Sequence of chain 1.A:
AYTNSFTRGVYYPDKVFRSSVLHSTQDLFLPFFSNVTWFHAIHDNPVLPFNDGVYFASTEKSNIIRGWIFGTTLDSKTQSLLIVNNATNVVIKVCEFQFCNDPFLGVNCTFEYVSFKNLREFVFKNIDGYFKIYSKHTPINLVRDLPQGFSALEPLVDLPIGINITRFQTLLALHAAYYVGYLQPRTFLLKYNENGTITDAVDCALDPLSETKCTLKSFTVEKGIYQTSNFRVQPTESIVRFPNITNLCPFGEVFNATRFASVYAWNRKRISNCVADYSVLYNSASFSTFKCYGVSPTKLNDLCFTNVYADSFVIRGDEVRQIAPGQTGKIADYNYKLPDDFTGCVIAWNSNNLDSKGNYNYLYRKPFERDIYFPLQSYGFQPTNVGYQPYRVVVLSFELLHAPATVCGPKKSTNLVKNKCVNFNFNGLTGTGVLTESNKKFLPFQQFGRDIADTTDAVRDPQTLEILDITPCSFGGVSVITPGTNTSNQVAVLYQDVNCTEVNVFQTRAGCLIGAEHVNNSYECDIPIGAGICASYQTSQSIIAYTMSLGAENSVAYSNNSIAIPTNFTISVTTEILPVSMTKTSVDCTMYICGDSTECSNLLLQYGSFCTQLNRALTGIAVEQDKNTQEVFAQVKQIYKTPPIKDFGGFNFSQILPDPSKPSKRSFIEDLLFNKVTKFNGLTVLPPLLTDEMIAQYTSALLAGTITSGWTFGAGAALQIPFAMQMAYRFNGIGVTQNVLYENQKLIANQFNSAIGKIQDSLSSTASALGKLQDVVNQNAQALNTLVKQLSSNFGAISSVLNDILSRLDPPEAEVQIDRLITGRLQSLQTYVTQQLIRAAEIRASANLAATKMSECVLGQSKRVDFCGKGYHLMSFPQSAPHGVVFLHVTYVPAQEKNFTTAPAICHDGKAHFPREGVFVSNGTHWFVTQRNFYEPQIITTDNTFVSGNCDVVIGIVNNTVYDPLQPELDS

A small-molecule ligand and the protein it binds are described below.
Small molecule (SMILES): CC(=O)N[C@@H]1[C@@H](O)[C@H](O)[C@@H](CO)O[C@H]1O

Sequence of chain 1.C:
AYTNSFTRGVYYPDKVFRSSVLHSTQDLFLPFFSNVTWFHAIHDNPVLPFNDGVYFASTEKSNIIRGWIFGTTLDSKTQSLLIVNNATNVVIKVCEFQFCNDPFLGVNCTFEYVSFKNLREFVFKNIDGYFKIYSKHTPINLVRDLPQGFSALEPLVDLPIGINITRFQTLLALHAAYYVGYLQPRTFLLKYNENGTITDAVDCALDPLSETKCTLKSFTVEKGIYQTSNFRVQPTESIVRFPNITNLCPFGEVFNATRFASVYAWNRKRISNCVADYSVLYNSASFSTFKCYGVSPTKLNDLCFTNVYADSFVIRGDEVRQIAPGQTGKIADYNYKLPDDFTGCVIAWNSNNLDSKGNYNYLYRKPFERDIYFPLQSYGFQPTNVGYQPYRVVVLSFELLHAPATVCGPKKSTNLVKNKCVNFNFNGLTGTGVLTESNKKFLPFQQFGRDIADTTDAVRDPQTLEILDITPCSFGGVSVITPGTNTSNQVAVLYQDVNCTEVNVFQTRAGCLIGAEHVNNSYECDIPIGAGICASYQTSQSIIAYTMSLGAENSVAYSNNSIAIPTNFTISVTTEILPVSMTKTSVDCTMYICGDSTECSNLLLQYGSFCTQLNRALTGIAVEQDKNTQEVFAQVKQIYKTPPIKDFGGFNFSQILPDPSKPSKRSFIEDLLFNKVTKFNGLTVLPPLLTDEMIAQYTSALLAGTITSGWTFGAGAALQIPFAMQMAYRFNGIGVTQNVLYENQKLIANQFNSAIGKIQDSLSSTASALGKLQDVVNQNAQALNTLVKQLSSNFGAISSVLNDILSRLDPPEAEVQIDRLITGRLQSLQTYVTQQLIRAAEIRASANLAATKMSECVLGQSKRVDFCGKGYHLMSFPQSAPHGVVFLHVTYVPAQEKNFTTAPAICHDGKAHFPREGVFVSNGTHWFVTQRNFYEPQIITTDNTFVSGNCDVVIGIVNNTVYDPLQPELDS

Binding-site contacts:
Ligand atom C8 contacts residue ILE1130 of chain 1.C at 4.4 Å (hydrophobic).
Ligand atom O7 contacts residue ASN709 of chain 1.C at 3.2 Å (h-bond).
Ligand atom C8 contacts residue GLY1131 of chain 1.C at 3.5 Å.
Ligand atom C8 contacts residue ASN709 of chain 1.C at 4.4 Å.
Ligand atom C5 contacts residue ASN709 of chain 1.C at 3.7 Å.
Ligand atom O5 contacts residue ASP796 of chain 1.A at 4.5 Å.
Ligand atom C1 contacts residue ASN709 of chain 1.C at 1.4 Å.
Ligand atom C7 contacts residue ASN709 of chain 1.C at 3.2 Å.
Ligand atom C4 contacts residue ASN709 of chain 1.C at 4.2 Å.
Ligand atom N2 contacts residue ASN709 of chain 1.C at 2.9 Å (h-bond).
Ligand atom O5 contacts residue ASN709 of chain 1.C at 2.4 Å (h-bond).
Ligand atom C2 contacts residue ASN709 of chain 1.C at 2.5 Å.
Ligand atom C3 contacts residue ASN709 of chain 1.C at 3.8 Å.